The protein below binds the small molecule below.
Small molecule (SMILES): CC(C)=CCC/C(C)=C/CC/C(C)=C/CC/C(C)=C/CO[P](=O)(O)OP(=O)(O)O

Binding-site contacts:
Ligand atom C10 contacts residue GLY94 of chain 1.A at 3.6 Å.
Ligand atom C17 contacts residue HIS298 of chain 1.A at 3.0 Å.
Ligand atom O1A contacts residue GLU382 of chain 1.A at 3.1 Å (salt-bridge).
Ligand atom C15 contacts residue GLY300 of chain 1.A at 3.6 Å.
Ligand atom O1 contacts residue GLU382 of chain 1.A at 3.2 Å (salt-bridge).
Ligand atom O3B contacts residue ASN91 of chain 1.A at 3.5 Å (h-bond).
Ligand atom C15 contacts residue FDA1 of chain 1.B at 3.4 Å.
Ligand atom O2A contacts residue GLU93 of chain 1.A at 3.3 Å (salt-bridge).
Ligand atom C17 contacts residue GLY299 of chain 1.A at 3.6 Å.
Ligand atom C9 contacts residue SER53 of chain 1.A at 3.7 Å.
Ligand atom C17 contacts residue GLY300 of chain 1.A at 3.7 Å.
Ligand atom C16 contacts residue TYR216 of chain 1.A at 3.5 Å (hydrophobic).
Ligand atom O2A contacts residue SER53 of chain 1.A at 3.5 Å (h-bond).
Ligand atom O3A contacts residue HIS378 of chain 1.A at 3.6 Å.
Ligand atom C19 contacts residue FDA1 of chain 1.B at 3.4 Å.
Ligand atom O3A contacts residue GLU382 of chain 1.A at 3.1 Å (salt-bridge).
Ligand atom C18 contacts residue HIS298 of chain 1.A at 3.6 Å.
Ligand atom C17 contacts residue TYR216 of chain 1.A at 3.5 Å (hydrophobic).
Ligand atom O3B contacts residue GLY92 of chain 1.A at 3.4 Å.
Ligand atom C20 contacts residue TRP218 of chain 1.A at 3.4 Å (hydrophobic).
Ligand atom C16 contacts residue FDA1 of chain 1.B at 3.4 Å.
Ligand atom C18 contacts residue FDA1 of chain 1.B at 3.2 Å.
Ligand atom C19 contacts residue GLY299 of chain 1.A at 3.6 Å.
Ligand atom C20 contacts residue TYR216 of chain 1.A at 3.6 Å (hydrophobic).
Ligand atom C5 contacts residue GLY92 of chain 1.A at 3.2 Å.
Ligand atom C1 contacts residue GLU382 of chain 1.A at 3.3 Å.
Ligand atom C15 contacts residue HIS298 of chain 1.A at 3.7 Å.
Ligand atom C16 contacts residue HIS298 of chain 1.A at 3.6 Å.
Ligand atom PA contacts residue SER53 of chain 1.A at 3.7 Å.
Ligand atom C18 contacts residue TYR216 of chain 1.A at 3.5 Å (hydrophobic).
Ligand atom C10 contacts residue VAL52 of chain 1.A at 3.4 Å (hydrophobic).
Ligand atom PA contacts residue GLU382 of chain 1.A at 3.3 Å.
Ligand atom C6 contacts residue GLY92 of chain 1.A at 3.7 Å.
Ligand atom C12 contacts residue ALA51 of chain 1.A at 3.4 Å (hydrophobic).
Ligand atom C20 contacts residue FDA1 of chain 1.B at 3.5 Å.
Ligand atom C17 contacts residue FDA1 of chain 1.B at 3.5 Å.
Ligand atom O1 contacts residue SER53 of chain 1.A at 3.0 Å (h-bond).
Ligand atom O1B contacts residue HIS378 of chain 1.A at 3.3 Å.
Ligand atom O1A contacts residue ALA55 of chain 1.A at 3.3 Å.
Ligand atom C9 contacts residue ALA51 of chain 1.A at 3.7 Å (hydrophobic).

Sequence of chain 1.A:
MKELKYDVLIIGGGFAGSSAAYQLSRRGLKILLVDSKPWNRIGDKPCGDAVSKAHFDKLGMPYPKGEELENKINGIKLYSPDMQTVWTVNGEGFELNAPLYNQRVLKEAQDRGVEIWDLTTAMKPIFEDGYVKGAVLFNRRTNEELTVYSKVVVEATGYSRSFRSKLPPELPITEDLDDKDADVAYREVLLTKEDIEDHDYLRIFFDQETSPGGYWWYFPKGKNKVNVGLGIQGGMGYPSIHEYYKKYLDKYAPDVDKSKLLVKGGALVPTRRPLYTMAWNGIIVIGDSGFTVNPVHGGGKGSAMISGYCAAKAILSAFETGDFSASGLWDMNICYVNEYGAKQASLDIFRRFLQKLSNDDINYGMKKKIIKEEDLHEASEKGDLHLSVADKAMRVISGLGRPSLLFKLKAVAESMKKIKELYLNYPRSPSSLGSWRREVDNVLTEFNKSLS